A small-molecule ligand and the protein it binds are described below.
Small molecule (SMILES): CC(=O)N[C@@H]1[C@@H](O)[C@H](O)[C@@H](CO)O[C@H]1O

Sequence of chain 1.E:
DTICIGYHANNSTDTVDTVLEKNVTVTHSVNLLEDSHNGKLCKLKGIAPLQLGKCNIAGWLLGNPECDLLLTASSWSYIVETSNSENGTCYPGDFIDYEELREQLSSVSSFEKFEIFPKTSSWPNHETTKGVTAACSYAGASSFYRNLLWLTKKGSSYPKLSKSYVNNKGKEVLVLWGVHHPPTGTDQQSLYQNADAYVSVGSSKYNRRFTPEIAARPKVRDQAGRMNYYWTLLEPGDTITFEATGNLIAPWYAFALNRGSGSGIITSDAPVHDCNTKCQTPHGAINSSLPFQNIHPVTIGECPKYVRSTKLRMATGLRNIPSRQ

Binding-site contacts:
Ligand atom C7 contacts residue ARG221 of chain 1.E at 4.0 Å.
Ligand atom N2 contacts residue ARG221 of chain 1.E at 4.3 Å.
Ligand atom O7 contacts residue ASN64 of chain 1.E at 3.2 Å (h-bond).
Ligand atom C8 contacts residue ARG221 of chain 1.E at 4.2 Å.
Ligand atom N2 contacts residue ASN87 of chain 1.E at 3.5 Å (h-bond).
Ligand atom C8 contacts residue ASN64 of chain 1.E at 3.9 Å.
Ligand atom O7 contacts residue ASN87 of chain 1.E at 4.0 Å.
Ligand atom C7 contacts residue ASN87 of chain 1.E at 4.1 Å.
Ligand atom C1 contacts residue ASN87 of chain 1.E at 4.0 Å.
Ligand atom C7 contacts residue ASN64 of chain 1.E at 3.9 Å.
Ligand atom C8 contacts residue GLU66 of chain 1.E at 3.8 Å.
Ligand atom C8 contacts residue CYS90 of chain 1.E at 4.4 Å (hydrophobic).
Ligand atom C2 contacts residue ASN87 of chain 1.E at 4.5 Å.
Ligand atom O1 contacts residue GLU86 of chain 1.E at 4.1 Å.
Ligand atom C2 contacts residue ARG221 of chain 1.E at 3.7 Å.
Ligand atom C3 contacts residue ARG221 of chain 1.E at 3.3 Å.
Ligand atom O7 contacts residue ARG221 of chain 1.E at 4.1 Å.
Ligand atom O7 contacts residue CYS90 of chain 1.E at 3.7 Å.
Ligand atom O1 contacts residue ASN87 of chain 1.E at 2.7 Å (h-bond).
Ligand atom C7 contacts residue CYS90 of chain 1.E at 4.5 Å (hydrophobic).
Ligand atom C4 contacts residue ARG221 of chain 1.E at 3.5 Å.
Ligand atom O4 contacts residue ARG221 of chain 1.E at 4.1 Å.
Ligand atom O3 contacts residue ARG221 of chain 1.E at 2.5 Å (salt-bridge).
Ligand atom O7 contacts residue GLY88 of chain 1.E at 4.4 Å.
Ligand atom C7 contacts residue GLU66 of chain 1.E at 4.1 Å.
Ligand atom N2 contacts residue GLU66 of chain 1.E at 4.0 Å.